Sequence of chain 1.E:
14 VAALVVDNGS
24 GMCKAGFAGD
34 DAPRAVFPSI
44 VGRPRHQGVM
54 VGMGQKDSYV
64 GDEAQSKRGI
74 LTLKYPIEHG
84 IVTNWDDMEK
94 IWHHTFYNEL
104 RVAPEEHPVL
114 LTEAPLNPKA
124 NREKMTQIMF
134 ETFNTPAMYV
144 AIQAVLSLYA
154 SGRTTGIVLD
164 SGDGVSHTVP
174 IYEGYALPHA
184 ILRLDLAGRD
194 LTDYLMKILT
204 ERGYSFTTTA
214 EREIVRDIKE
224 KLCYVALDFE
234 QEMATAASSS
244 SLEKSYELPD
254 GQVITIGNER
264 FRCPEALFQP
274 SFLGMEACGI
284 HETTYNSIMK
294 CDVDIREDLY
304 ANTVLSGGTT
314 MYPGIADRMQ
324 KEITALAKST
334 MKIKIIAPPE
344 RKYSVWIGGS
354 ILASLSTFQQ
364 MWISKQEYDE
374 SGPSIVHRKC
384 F

Binding-site contacts:
Ligand atom N3B contacts residue ASP166 of chain 1.E at 3.4 Å.
Ligand atom N7 contacts residue LYS345 of chain 1.E at 3.2 Å (salt-bridge).
Ligand atom O3' contacts residue LYS222 of chain 1.E at 3.6 Å (salt-bridge).
Ligand atom C2 contacts residue TYR315 of chain 1.E at 3.5 Å (hydrophobic).
Ligand atom O2A contacts residue LYS27 of chain 1.E at 3.4 Å (salt-bridge).
Ligand atom N3B contacts residue GLY24 of chain 1.E at 3.4 Å (h-bond).
Ligand atom O1G contacts residue SER23 of chain 1.E at 3.3 Å (h-bond).
Ligand atom O1B contacts residue LYS27 of chain 1.E at 3.2 Å (salt-bridge).
Ligand atom C2' contacts residue GLU223 of chain 1.E at 3.4 Å.
Ligand atom O4' contacts residue GLY311 of chain 1.E at 3.5 Å.
Ligand atom O3A contacts residue GLY165 of chain 1.E at 3.5 Å.
Ligand atom C6 contacts residue MET314 of chain 1.E at 3.5 Å (hydrophobic).
Ligand atom N3B contacts residue SER23 of chain 1.E at 2.9 Å (h-bond).
Ligand atom O2B contacts residue MET25 of chain 1.E at 2.9 Å (h-bond).
Ligand atom O2' contacts residue LYS222 of chain 1.E at 2.7 Å (salt-bridge).
Ligand atom O2' contacts residue GLU223 of chain 1.E at 3.1 Å (salt-bridge).
Ligand atom O2G contacts residue GLY165 of chain 1.E at 3.4 Å.
Ligand atom O2B contacts residue GLY24 of chain 1.E at 3.3 Å (h-bond).
Ligand atom O2G contacts residue MG1 of chain 1.N at 2.6 Å.
Ligand atom C5 contacts residue GLY311 of chain 1.E at 3.6 Å.
Ligand atom PG contacts residue SER23 of chain 1.E at 3.4 Å.
Ligand atom N6 contacts residue MET314 of chain 1.E at 3.5 Å.
Ligand atom C5' contacts residue ASP166 of chain 1.E at 3.6 Å.
Ligand atom O3' contacts residue GLY191 of chain 1.E at 3.4 Å.
Ligand atom O1G contacts residue GLY167 of chain 1.E at 3.4 Å (h-bond).
Ligand atom O1A contacts residue GLY311 of chain 1.E at 3.2 Å (h-bond).
Ligand atom O3A contacts residue ASP166 of chain 1.E at 3.3 Å (salt-bridge).
Ligand atom O1B contacts residue MG1 of chain 1.N at 2.0 Å.
Ligand atom O2B contacts residue GLY22 of chain 1.E at 3.5 Å.
Ligand atom C4' contacts residue GLY165 of chain 1.E at 3.5 Å.
Ligand atom O4' contacts residue THR312 of chain 1.E at 3.6 Å (h-bond).
Ligand atom O2B contacts residue LYS27 of chain 1.E at 3.1 Å (salt-bridge).
Ligand atom C8 contacts residue LYS345 of chain 1.E at 3.4 Å.
Ligand atom O1G contacts residue ASP166 of chain 1.E at 2.9 Å (salt-bridge).
Ligand atom PB contacts residue LYS27 of chain 1.E at 3.6 Å.
Ligand atom O3' contacts residue ASP166 of chain 1.E at 3.2 Å (salt-bridge).
Ligand atom PB contacts residue MG1 of chain 1.N at 3.4 Å.
Ligand atom O3G contacts residue SER23 of chain 1.E at 2.7 Å (h-bond).
Ligand atom C3' contacts residue ASP166 of chain 1.E at 3.5 Å.
Ligand atom C4 contacts residue GLY311 of chain 1.E at 3.4 Å.

This small molecule binds to this protein.
Small molecule (SMILES): Nc1ncnc2c1ncn2[C@@H]1O[C@H](CO[P](=O)(O)O[P](=O)(O)NP(=O)(O)O)[C@@H](O)[C@H]1O